Binding-site contacts:
Ligand atom CG contacts residue LEU895 of chain 1.A at 4.1 Å (hydrophobic).
Ligand atom O contacts residue ASP1041 of chain 1.A at 3.1 Å.
Ligand atom CG contacts residue LEU907 of chain 1.A at 4.4 Å (hydrophobic).
Ligand atom O contacts residue THR1042 of chain 1.A at 2.6 Å (h-bond).
Ligand atom N contacts residue HIS1039 of chain 1.A at 4.2 Å.
Ligand atom CD contacts residue GLU783 of chain 1.A at 3.2 Å.
Ligand atom NE contacts residue VAL893 of chain 1.A at 3.8 Å.
Ligand atom OXT contacts residue ASP1041 of chain 1.A at 4.5 Å.
Ligand atom NE contacts residue ASP791 of chain 1.A at 3.1 Å (salt-bridge).
Ligand atom CB contacts residue GLU783 of chain 1.A at 3.7 Å.
Ligand atom CG contacts residue GLU892 of chain 1.A at 4.0 Å.
Ligand atom OXT contacts residue LEU907 of chain 1.A at 3.4 Å.
Ligand atom N contacts residue ASP1041 of chain 1.A at 3.5 Å (salt-bridge).
Ligand atom CD contacts residue LEU907 of chain 1.A at 4.0 Å (hydrophobic).
Ligand atom OXT contacts residue THR1042 of chain 1.A at 2.5 Å (h-bond).
Ligand atom NE contacts residue GLU783 of chain 1.A at 3.1 Å (salt-bridge).
Ligand atom CA contacts residue TYR1040 of chain 1.A at 3.8 Å (hydrophobic).
Ligand atom CD contacts residue GLU892 of chain 1.A at 3.6 Å.
Ligand atom CB contacts residue LEU907 of chain 1.A at 4.1 Å (hydrophobic).
Ligand atom NE contacts residue GLU892 of chain 1.A at 2.4 Å (salt-bridge).
Ligand atom O contacts residue TYR1040 of chain 1.A at 3.8 Å.
Ligand atom C contacts residue LEU907 of chain 1.A at 4.1 Å (hydrophobic).
Ligand atom C contacts residue THR1042 of chain 1.A at 3.3 Å.
Ligand atom OXT contacts residue TYR1040 of chain 1.A at 4.3 Å.
Ligand atom CG contacts residue GLU783 of chain 1.A at 4.0 Å.
Ligand atom N contacts residue TYR1040 of chain 1.A at 2.7 Å (h-bond).
Ligand atom NE contacts residue SER792 of chain 1.A at 4.0 Å.
Ligand atom O contacts residue LEU907 of chain 1.A at 4.4 Å.
Ligand atom CG contacts residue ASP791 of chain 1.A at 4.5 Å.
Ligand atom C contacts residue ASP1041 of chain 1.A at 3.9 Å.
Ligand atom CD contacts residue ASP791 of chain 1.A at 3.1 Å.
Ligand atom CD contacts residue VAL893 of chain 1.A at 4.0 Å (hydrophobic).
Ligand atom C contacts residue TYR1040 of chain 1.A at 3.8 Å (hydrophobic).
Ligand atom O contacts residue THR1043 of chain 1.A at 4.2 Å.
Ligand atom NE contacts residue ALA793 of chain 1.A at 3.7 Å.

The protein below binds the small molecule below.
Small molecule (SMILES): NCCC[C@H](N)C(=O)O

Sequence of chain 1.A:
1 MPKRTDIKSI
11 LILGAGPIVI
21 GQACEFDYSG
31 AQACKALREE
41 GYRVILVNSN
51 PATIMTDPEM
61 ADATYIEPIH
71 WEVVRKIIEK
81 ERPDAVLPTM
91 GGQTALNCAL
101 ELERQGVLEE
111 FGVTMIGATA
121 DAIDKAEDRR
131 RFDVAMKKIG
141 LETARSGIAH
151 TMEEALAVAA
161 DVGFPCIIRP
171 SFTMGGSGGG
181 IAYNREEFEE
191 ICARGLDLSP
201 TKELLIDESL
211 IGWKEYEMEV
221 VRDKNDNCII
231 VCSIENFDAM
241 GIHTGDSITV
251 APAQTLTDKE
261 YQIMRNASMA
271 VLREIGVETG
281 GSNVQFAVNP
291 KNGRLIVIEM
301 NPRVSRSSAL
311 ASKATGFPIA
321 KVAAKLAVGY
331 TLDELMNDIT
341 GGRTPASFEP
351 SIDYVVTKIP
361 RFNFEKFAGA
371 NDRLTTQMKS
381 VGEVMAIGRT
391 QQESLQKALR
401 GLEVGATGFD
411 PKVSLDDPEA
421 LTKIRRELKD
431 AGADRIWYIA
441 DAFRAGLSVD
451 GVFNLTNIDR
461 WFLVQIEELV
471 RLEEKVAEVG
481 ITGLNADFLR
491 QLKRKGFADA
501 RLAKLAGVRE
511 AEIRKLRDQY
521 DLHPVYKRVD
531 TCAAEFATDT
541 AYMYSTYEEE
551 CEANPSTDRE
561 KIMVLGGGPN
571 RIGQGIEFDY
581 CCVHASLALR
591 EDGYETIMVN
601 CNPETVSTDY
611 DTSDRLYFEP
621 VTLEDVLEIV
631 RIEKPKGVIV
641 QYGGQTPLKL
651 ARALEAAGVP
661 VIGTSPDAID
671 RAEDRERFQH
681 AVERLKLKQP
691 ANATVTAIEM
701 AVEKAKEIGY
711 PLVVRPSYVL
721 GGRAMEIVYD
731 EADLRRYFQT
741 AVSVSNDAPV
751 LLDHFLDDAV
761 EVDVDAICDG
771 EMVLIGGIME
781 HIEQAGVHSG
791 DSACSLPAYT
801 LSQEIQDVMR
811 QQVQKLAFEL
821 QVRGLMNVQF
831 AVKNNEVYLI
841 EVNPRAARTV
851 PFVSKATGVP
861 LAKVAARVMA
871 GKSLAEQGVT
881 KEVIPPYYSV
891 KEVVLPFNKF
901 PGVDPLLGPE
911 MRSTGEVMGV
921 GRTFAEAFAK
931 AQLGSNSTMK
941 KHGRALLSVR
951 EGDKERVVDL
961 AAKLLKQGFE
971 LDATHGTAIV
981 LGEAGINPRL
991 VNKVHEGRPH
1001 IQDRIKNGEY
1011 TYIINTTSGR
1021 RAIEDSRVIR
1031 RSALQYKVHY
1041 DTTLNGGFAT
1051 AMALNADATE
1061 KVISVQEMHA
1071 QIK